Sequence of chain 1.B:
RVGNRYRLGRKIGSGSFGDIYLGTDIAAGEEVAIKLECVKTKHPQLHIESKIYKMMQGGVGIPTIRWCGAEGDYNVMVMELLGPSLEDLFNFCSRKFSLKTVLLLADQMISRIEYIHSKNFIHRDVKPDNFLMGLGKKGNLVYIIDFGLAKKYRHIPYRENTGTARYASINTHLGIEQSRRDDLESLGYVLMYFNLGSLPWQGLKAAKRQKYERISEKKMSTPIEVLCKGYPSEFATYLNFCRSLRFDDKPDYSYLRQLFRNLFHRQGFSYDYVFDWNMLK

This protein binds this small molecule.
Small molecule (SMILES): Cc1ccc2nc(NC(=O)CSc3nc4c(c(=O)n3-c3ccccc3)SCC4)sc2c1

Binding-site contacts:
Ligand atom N08 contacts residue LEU105 of chain 1.B at 3.0 Å (h-bond).
Ligand atom C09 contacts residue LEU105 of chain 1.B at 3.5 Å (hydrophobic).
Ligand atom C06 contacts residue GLU103 of chain 1.B at 3.3 Å.
Ligand atom C21 contacts residue ILE35 of chain 1.B at 3.4 Å (hydrophobic).
Ligand atom C29 contacts residue LEU104 of chain 1.B at 3.8 Å (hydrophobic).
Ligand atom C05 contacts residue LEU155 of chain 1.B at 3.9 Å (hydrophobic).
Ligand atom C09 contacts residue LEU155 of chain 1.B at 3.6 Å (hydrophobic).
Ligand atom C29 contacts residue GLU54 of chain 1.B at 3.7 Å.
Ligand atom C11 contacts residue GLY106 of chain 1.B at 3.6 Å.
Ligand atom C04 contacts residue ALA56 of chain 1.B at 4.0 Å (hydrophobic).
Ligand atom C06 contacts residue ALA56 of chain 1.B at 3.6 Å (hydrophobic).
Ligand atom C07 contacts residue MET102 of chain 1.B at 3.8 Å (hydrophobic).
Ligand atom C04 contacts residue LEU155 of chain 1.B at 3.8 Å (hydrophobic).
Ligand atom N08 contacts residue LEU104 of chain 1.B at 3.8 Å.
Ligand atom C04 contacts residue ILE43 of chain 1.B at 4.0 Å (hydrophobic).
Ligand atom C06 contacts residue LEU105 of chain 1.B at 3.9 Å (hydrophobic).
Ligand atom S14 contacts residue LEU105 of chain 1.B at 4.0 Å.
Ligand atom C30 contacts residue LEU45 of chain 1.B at 3.6 Å (hydrophobic).
Ligand atom C17 contacts residue ILE35 of chain 1.B at 3.8 Å (hydrophobic).
Ligand atom C05 contacts residue ALA56 of chain 1.B at 3.6 Å (hydrophobic).
Ligand atom N10 contacts residue GLY106 of chain 1.B at 3.7 Å.
Ligand atom C13 contacts residue GLY106 of chain 1.B at 3.6 Å.
Ligand atom C07 contacts residue ALA56 of chain 1.B at 4.1 Å (hydrophobic).
Ligand atom C11 contacts residue LEU105 of chain 1.B at 3.5 Å (hydrophobic).
Ligand atom N08 contacts residue ALA56 of chain 1.B at 3.9 Å.
Ligand atom C05 contacts residue LEU105 of chain 1.B at 4.0 Å (hydrophobic).
Ligand atom N08 contacts residue LEU155 of chain 1.B at 3.8 Å.
Ligand atom C20 contacts residue ILE35 of chain 1.B at 3.7 Å (hydrophobic).
Ligand atom C22 contacts residue ILE35 of chain 1.B at 4.0 Å (hydrophobic).
Ligand atom C28 contacts residue GLU54 of chain 1.B at 3.5 Å.
Ligand atom C09 contacts residue LEU104 of chain 1.B at 3.9 Å (hydrophobic).
Ligand atom C13 contacts residue LEU105 of chain 1.B at 3.6 Å (hydrophobic).
Ligand atom C01 contacts residue TYR76 of chain 1.B at 3.7 Å (hydrophobic).
Ligand atom N10 contacts residue LEU105 of chain 1.B at 2.6 Å (h-bond).
Ligand atom C29 contacts residue LEU45 of chain 1.B at 3.5 Å (hydrophobic).
Ligand atom C03 contacts residue ILE43 of chain 1.B at 4.0 Å (hydrophobic).
Ligand atom C18 contacts residue ILE35 of chain 1.B at 4.0 Å (hydrophobic).
Ligand atom S31 contacts residue LEU155 of chain 1.B at 3.6 Å.
Ligand atom C07 contacts residue GLU103 of chain 1.B at 4.0 Å.
Ligand atom N10 contacts residue LEU104 of chain 1.B at 3.5 Å.